Binding-site contacts:
Ligand atom CA contacts residue ASN227 of chain 6.Y at 3.7 Å.
Ligand atom C contacts residue LEU286 of chain 6.Y at 3.8 Å (hydrophobic).
Ligand atom O contacts residue THR235 of chain 6.Y at 3.0 Å (h-bond).
Ligand atom C contacts residue ASN281 of chain 6.Y at 3.8 Å.
Ligand atom O contacts residue ASN227 of chain 6.Y at 3.6 Å.
Ligand atom CG1 contacts residue TYR94 of chain 6.Y at 3.8 Å (hydrophobic).
Ligand atom CG2 contacts residue LEU286 of chain 6.Y at 3.7 Å (hydrophobic).
Ligand atom CG contacts residue LYS234 of chain 6.Y at 3.3 Å.
Ligand atom CB contacts residue HIS277 of chain 6.Y at 3.7 Å.
Ligand atom C contacts residue THR235 of chain 6.Y at 3.6 Å.
Ligand atom CA contacts residue THR235 of chain 6.Y at 3.6 Å.
Ligand atom N contacts residue ASN227 of chain 6.Y at 3.0 Å (h-bond).
Ligand atom C contacts residue THR235 of chain 6.Y at 3.6 Å.
Ligand atom CG contacts residue HIS277 of chain 6.Y at 3.8 Å.
Ligand atom N contacts residue THR235 of chain 6.Y at 3.5 Å (h-bond).
Ligand atom O contacts residue LEU286 of chain 6.Y at 3.2 Å.
Ligand atom CG2 contacts residue HIS277 of chain 6.Y at 3.3 Å.
Ligand atom CB contacts residue LEU286 of chain 6.Y at 3.9 Å (hydrophobic).
Ligand atom N contacts residue THR235 of chain 6.Y at 3.9 Å.
Ligand atom CG2 contacts residue PHE278 of chain 6.Y at 3.7 Å (hydrophobic).
Ligand atom CG contacts residue ASP233 of chain 6.Y at 3.0 Å.
Ligand atom CD contacts residue TYR273 of chain 6.Y at 3.3 Å (hydrophobic).
Ligand atom C contacts residue THR235 of chain 6.Y at 3.6 Å.
Ligand atom N contacts residue TYR273 of chain 6.Y at 3.9 Å.
Ligand atom C contacts residue TYR94 of chain 6.Y at 4.0 Å (hydrophobic).
Ligand atom C contacts residue ASN227 of chain 6.Y at 3.5 Å.
Ligand atom CG1 contacts residue VAL280 of chain 6.Y at 4.0 Å (hydrophobic).
Ligand atom CG2 contacts residue ASN281 of chain 6.Y at 3.6 Å.
Ligand atom CG contacts residue TYR273 of chain 6.Y at 3.6 Å (hydrophobic).
Ligand atom O contacts residue TYR94 of chain 6.Y at 2.9 Å.
Ligand atom O contacts residue ASN281 of chain 6.Y at 2.6 Å (h-bond).
Ligand atom CD1 contacts residue TYR91 of chain 6.Y at 3.9 Å (hydrophobic).
Ligand atom O contacts residue LYS234 of chain 6.Y at 3.6 Å.
Ligand atom O contacts residue THR235 of chain 6.Y at 3.1 Å (h-bond).
Ligand atom CB contacts residue ASP233 of chain 6.Y at 3.0 Å.
Ligand atom O contacts residue HIS277 of chain 6.Y at 3.4 Å.
Ligand atom CD contacts residue HIS277 of chain 6.Y at 3.9 Å.
Ligand atom CD1 contacts residue TYR94 of chain 6.Y at 3.5 Å (hydrophobic).
Ligand atom CB contacts residue TYR238 of chain 6.Y at 3.6 Å (hydrophobic).
Ligand atom CG2 contacts residue GLU236 of chain 6.Y at 3.3 Å.

A small-molecule ligand and the protein it binds are described below.
Small molecule (SMILES): CC[C@H](C)[C@H](NC(=O)[C@H](CO)NC(=O)[C@H](CCCN=C(N)N)NC(=O)[C@@H](NC(=O)[C@@H]1CCCN1C(=O)[C@@H]1CCCN1C(=O)[C@H](C)N)C(C)C)C(=O)N[C@H](C=O)Cc1ccc(O)cc1

Sequence of chain 6.Y:
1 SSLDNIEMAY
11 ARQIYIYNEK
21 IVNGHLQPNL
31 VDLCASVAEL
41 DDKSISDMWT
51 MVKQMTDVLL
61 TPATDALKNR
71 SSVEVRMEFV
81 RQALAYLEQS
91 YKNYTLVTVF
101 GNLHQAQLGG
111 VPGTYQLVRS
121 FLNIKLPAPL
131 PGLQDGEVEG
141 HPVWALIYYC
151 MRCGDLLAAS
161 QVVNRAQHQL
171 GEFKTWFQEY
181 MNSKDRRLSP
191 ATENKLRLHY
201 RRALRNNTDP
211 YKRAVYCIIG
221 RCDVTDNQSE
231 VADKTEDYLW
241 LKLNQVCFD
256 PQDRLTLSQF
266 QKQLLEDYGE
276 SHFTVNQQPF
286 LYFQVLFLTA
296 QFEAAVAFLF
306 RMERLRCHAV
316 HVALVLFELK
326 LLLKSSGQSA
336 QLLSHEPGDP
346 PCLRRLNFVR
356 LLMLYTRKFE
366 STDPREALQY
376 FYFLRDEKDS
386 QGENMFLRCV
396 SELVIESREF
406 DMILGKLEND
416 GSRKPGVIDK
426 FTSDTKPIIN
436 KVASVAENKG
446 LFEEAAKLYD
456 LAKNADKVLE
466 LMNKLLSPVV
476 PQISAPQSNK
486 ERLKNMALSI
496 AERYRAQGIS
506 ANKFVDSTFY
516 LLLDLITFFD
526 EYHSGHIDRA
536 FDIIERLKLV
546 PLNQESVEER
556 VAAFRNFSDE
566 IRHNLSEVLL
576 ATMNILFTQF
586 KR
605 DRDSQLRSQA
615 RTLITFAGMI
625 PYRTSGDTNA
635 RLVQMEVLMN